The protein below binds the small molecule below.
Small molecule (SMILES): CC(=O)N[C@H]1[C@H](O[C@H]2[C@H](O)[C@@H](NC(C)=O)CO[C@@H]2CO[C@@H]2O[C@@H](C)[C@@H](O)[C@@H](O)[C@@H]2O)O[C@H](CO)[C@@H](O)[C@@H]1O

Binding-site contacts:
Ligand atom O5 contacts residue ASN157 of chain 31.A at 4.3 Å.
Ligand atom C8 contacts residue THR156 of chain 31.A at 4.5 Å.
Ligand atom C7 contacts residue GLY150 of chain 31.A at 3.1 Å.
Ligand atom C2 contacts residue MET151 of chain 31.A at 4.2 Å (hydrophobic).
Ligand atom C1 contacts residue GLY150 of chain 31.A at 3.9 Å.
Ligand atom C3 contacts residue MET151 of chain 31.A at 4.0 Å (hydrophobic).
Ligand atom C6 contacts residue ASP161 of chain 31.A at 3.6 Å.
Ligand atom C2 contacts residue GLY150 of chain 31.A at 3.8 Å.
Ligand atom C7 contacts residue ASN154 of chain 31.A at 3.7 Å.
Ligand atom O5 contacts residue THR156 of chain 31.A at 4.0 Å.
Ligand atom O5 contacts residue ASN154 of chain 31.A at 2.3 Å (h-bond).
Ligand atom O5 contacts residue MET151 of chain 31.A at 3.9 Å.
Ligand atom C6 contacts residue ASN157 of chain 31.A at 3.5 Å.
Ligand atom N2 contacts residue GLY150 of chain 31.A at 3.5 Å (h-bond).
Ligand atom C5 contacts residue THR156 of chain 31.A at 4.2 Å.
Ligand atom C6 contacts residue THR156 of chain 31.A at 3.7 Å.
Ligand atom C1 contacts residue MET151 of chain 31.A at 4.1 Å (hydrophobic).
Ligand atom C4 contacts residue ASN154 of chain 31.A at 4.2 Å.
Ligand atom O5 contacts residue THR156 of chain 31.A at 4.0 Å.
Ligand atom O7 contacts residue THR156 of chain 31.A at 4.5 Å.
Ligand atom O7 contacts residue ASN154 of chain 31.A at 4.0 Å.
Ligand atom C6 contacts residue THR156 of chain 31.A at 4.0 Å.
Ligand atom O6 contacts residue THR156 of chain 31.A at 4.5 Å.
Ligand atom C5 contacts residue THR156 of chain 31.A at 3.9 Å.
Ligand atom C3 contacts residue ASN154 of chain 31.A at 3.8 Å.
Ligand atom C8 contacts residue GLY150 of chain 31.A at 3.8 Å.
Ligand atom C6 contacts residue MET151 of chain 31.A at 4.5 Å (hydrophobic).
Ligand atom C8 contacts residue ASN157 of chain 31.A at 3.9 Å.
Ligand atom C1 contacts residue THR156 of chain 31.A at 4.3 Å.
Ligand atom N2 contacts residue ASN154 of chain 31.A at 2.9 Å (h-bond).
Ligand atom C1 contacts residue ASN154 of chain 31.A at 1.4 Å.
Ligand atom C4 contacts residue MET151 of chain 31.A at 3.9 Å (hydrophobic).
Ligand atom O7 contacts residue HIS148 of chain 31.A at 3.6 Å (h-bond).
Ligand atom C2 contacts residue ASN154 of chain 31.A at 2.4 Å.
Ligand atom O6 contacts residue MET151 of chain 31.A at 4.2 Å.
Ligand atom C5 contacts residue MET151 of chain 31.A at 3.8 Å (hydrophobic).
Ligand atom C5 contacts residue ASN154 of chain 31.A at 3.6 Å.
Ligand atom O7 contacts residue GLY150 of chain 31.A at 2.9 Å (h-bond).

Sequence of chain 31.A:
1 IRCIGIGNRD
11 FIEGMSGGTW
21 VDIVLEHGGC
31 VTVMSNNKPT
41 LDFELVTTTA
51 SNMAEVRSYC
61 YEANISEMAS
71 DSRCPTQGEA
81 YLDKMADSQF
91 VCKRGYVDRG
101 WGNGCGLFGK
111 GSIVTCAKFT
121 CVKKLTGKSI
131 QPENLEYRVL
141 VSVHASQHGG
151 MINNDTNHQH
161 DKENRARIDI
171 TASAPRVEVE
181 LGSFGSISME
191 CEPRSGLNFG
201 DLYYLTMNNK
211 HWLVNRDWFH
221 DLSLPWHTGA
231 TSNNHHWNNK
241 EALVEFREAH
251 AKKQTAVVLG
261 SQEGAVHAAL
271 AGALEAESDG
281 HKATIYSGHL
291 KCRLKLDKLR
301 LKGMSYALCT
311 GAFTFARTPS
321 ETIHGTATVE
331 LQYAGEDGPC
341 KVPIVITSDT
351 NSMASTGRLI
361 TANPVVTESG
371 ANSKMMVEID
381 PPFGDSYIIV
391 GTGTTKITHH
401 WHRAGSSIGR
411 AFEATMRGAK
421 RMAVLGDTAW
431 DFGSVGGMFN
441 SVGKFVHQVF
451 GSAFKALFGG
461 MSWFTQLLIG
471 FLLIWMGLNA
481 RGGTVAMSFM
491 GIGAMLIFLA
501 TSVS